A protein and the small-molecule ligand that binds it are described below.
Small molecule (SMILES): CC(=O)N[C@H]1[C@H](O[C@H]2[C@H](O)[C@@H](NC(C)=O)CO[C@@H]2CO)O[C@H](CO)[C@@H](O)[C@@H]1O

Sequence of chain 1.C:
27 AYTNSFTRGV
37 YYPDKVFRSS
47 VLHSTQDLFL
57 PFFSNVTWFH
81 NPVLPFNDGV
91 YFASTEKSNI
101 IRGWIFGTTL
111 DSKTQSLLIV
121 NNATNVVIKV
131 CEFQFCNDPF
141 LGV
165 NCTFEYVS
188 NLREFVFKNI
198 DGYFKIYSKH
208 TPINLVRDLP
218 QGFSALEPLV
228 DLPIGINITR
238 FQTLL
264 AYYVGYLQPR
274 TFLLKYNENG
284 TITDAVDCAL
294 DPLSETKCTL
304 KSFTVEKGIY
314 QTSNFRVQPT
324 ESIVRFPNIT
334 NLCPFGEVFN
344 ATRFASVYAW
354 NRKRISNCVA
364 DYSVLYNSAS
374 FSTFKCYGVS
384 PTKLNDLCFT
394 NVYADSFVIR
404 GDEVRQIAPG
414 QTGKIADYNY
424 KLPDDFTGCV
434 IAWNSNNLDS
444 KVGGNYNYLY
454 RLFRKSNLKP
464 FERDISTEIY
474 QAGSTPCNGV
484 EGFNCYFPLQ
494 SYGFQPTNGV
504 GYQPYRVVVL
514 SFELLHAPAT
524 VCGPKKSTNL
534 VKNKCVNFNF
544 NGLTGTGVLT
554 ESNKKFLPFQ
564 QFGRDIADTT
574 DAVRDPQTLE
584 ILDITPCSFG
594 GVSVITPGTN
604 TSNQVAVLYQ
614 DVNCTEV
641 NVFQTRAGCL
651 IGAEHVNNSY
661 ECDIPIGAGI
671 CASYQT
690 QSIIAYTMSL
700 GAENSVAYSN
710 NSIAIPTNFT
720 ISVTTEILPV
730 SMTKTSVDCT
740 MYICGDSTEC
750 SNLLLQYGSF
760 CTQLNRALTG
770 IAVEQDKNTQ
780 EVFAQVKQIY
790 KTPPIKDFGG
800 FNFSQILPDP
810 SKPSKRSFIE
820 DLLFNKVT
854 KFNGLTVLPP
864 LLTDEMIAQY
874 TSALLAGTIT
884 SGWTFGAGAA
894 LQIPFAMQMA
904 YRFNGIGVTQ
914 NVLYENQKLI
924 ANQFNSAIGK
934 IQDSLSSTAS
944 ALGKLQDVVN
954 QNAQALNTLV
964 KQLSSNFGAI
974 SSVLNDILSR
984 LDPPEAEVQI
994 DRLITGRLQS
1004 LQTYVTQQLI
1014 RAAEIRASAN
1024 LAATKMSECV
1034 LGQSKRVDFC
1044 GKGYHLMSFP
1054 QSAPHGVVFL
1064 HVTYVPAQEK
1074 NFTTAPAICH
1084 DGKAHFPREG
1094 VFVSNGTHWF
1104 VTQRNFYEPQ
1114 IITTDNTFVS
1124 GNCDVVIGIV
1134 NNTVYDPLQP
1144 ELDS

Binding-site contacts:
Ligand atom C4 contacts residue LEU922 of chain 1.C at 4.1 Å (hydrophobic).
Ligand atom O6 contacts residue GLN926 of chain 1.C at 4.4 Å.
Ligand atom O7 contacts residue GLN1071 of chain 1.C at 3.3 Å (h-bond).
Ligand atom C5 contacts residue GLN926 of chain 1.C at 3.9 Å.
Ligand atom C4 contacts residue ASN717 of chain 1.C at 4.2 Å.
Ligand atom C7 contacts residue ASN717 of chain 1.C at 3.2 Å.
Ligand atom N2 contacts residue ASN717 of chain 1.C at 2.9 Å (h-bond).
Ligand atom C6 contacts residue LEU922 of chain 1.C at 4.3 Å (hydrophobic).
Ligand atom C6 contacts residue GLN926 of chain 1.C at 3.7 Å.
Ligand atom C1 contacts residue LEU922 of chain 1.C at 4.1 Å (hydrophobic).
Ligand atom C5 contacts residue ASN717 of chain 1.C at 3.6 Å.
Ligand atom C3 contacts residue ASN717 of chain 1.C at 3.8 Å.
Ligand atom C1 contacts residue ASN717 of chain 1.C at 1.4 Å.
Ligand atom O5 contacts residue GLN926 of chain 1.C at 4.3 Å.
Ligand atom C5 contacts residue LEU922 of chain 1.C at 3.9 Å (hydrophobic).
Ligand atom O7 contacts residue LEU922 of chain 1.C at 3.4 Å.
Ligand atom O5 contacts residue ASN717 of chain 1.C at 2.3 Å (h-bond).
Ligand atom C7 contacts residue LEU922 of chain 1.C at 3.8 Å (hydrophobic).
Ligand atom O7 contacts residue ASN717 of chain 1.C at 3.1 Å (h-bond).
Ligand atom N2 contacts residue LEU922 of chain 1.C at 4.5 Å.
Ligand atom C3 contacts residue LEU922 of chain 1.C at 4.0 Å (hydrophobic).
Ligand atom O4 contacts residue LEU922 of chain 1.C at 3.5 Å.
Ligand atom C8 contacts residue ASN717 of chain 1.C at 4.4 Å.
Ligand atom C7 contacts residue GLN1071 of chain 1.C at 4.3 Å.
Ligand atom C8 contacts residue LEU922 of chain 1.C at 4.2 Å (hydrophobic).
Ligand atom C2 contacts residue ASN717 of chain 1.C at 2.4 Å.